Binding-site contacts:
Ligand atom C1 contacts residue ARG247 of chain 1.A at 3.6 Å.
Ligand atom O3 contacts residue ASN187 of chain 1.A at 3.9 Å.
Ligand atom O2 contacts residue ARG247 of chain 1.A at 3.1 Å (salt-bridge).
Ligand atom O6B contacts residue ARG247 of chain 1.A at 3.7 Å.
Ligand atom O5 contacts residue LYS226 of chain 1.A at 3.0 Å (salt-bridge).
Ligand atom O4 contacts residue LYS226 of chain 1.A at 3.3 Å (salt-bridge).
Ligand atom O2 contacts residue TYR310 of chain 1.A at 2.9 Å (h-bond).
Ligand atom O2 contacts residue ASN187 of chain 1.A at 3.0 Å (h-bond).
Ligand atom C5 contacts residue ARG247 of chain 1.A at 3.7 Å.
Ligand atom C6 contacts residue ARG271 of chain 1.A at 3.6 Å.
Ligand atom C1 contacts residue ARG193 of chain 1.A at 3.6 Å.
Ligand atom C5 contacts residue LYS226 of chain 1.A at 3.8 Å.
Ligand atom C2 contacts residue HIS248 of chain 1.A at 3.5 Å.
Ligand atom C3 contacts residue TYR310 of chain 1.A at 3.2 Å (hydrophobic).
Ligand atom C2 contacts residue TYR310 of chain 1.A at 3.6 Å (hydrophobic).
Ligand atom C6 contacts residue LYS226 of chain 1.A at 3.8 Å.
Ligand atom O2 contacts residue HIS308 of chain 1.A at 3.7 Å.
Ligand atom C2 contacts residue HIS308 of chain 1.A at 3.7 Å.
Ligand atom O6A contacts residue SER197 of chain 1.A at 2.9 Å (h-bond).
Ligand atom O5 contacts residue TYR310 of chain 1.A at 3.8 Å.
Ligand atom C4 contacts residue TYR310 of chain 1.A at 2.8 Å (hydrophobic).
Ligand atom O5 contacts residue ARG247 of chain 1.A at 2.9 Å (salt-bridge).
Ligand atom C5 contacts residue ASN187 of chain 1.A at 3.8 Å.
Ligand atom O6B contacts residue SER197 of chain 1.A at 2.9 Å (h-bond).
Ligand atom O6A contacts residue THR196 of chain 1.A at 3.4 Å.
Ligand atom C1 contacts residue LYS226 of chain 1.A at 3.8 Å.
Ligand atom C3 contacts residue ARG247 of chain 1.A at 3.8 Å.
Ligand atom O2 contacts residue GLY188 of chain 1.A at 3.8 Å.
Ligand atom O6A contacts residue LYS226 of chain 1.A at 3.1 Å (salt-bridge).
Ligand atom O6A contacts residue ARG271 of chain 1.A at 2.9 Å (salt-bridge).
Ligand atom O1 contacts residue ARG193 of chain 1.A at 3.4 Å (salt-bridge).
Ligand atom O6A contacts residue ASN187 of chain 1.A at 3.4 Å (h-bond).
Ligand atom C6 contacts residue SER197 of chain 1.A at 3.6 Å.
Ligand atom O3 contacts residue TYR310 of chain 1.A at 3.0 Å (h-bond).
Ligand atom O2 contacts residue HIS248 of chain 1.A at 2.3 Å (h-bond).
Ligand atom C5 contacts residue TYR310 of chain 1.A at 3.3 Å (hydrophobic).
Ligand atom O6B contacts residue ARG271 of chain 1.A at 3.1 Å (salt-bridge).
Ligand atom O2 contacts residue LYS226 of chain 1.A at 3.4 Å.
Ligand atom O3 contacts residue LYS226 of chain 1.A at 2.8 Å (salt-bridge).
Ligand atom C2 contacts residue ASN187 of chain 1.A at 3.3 Å.

Sequence of chain 1.A:
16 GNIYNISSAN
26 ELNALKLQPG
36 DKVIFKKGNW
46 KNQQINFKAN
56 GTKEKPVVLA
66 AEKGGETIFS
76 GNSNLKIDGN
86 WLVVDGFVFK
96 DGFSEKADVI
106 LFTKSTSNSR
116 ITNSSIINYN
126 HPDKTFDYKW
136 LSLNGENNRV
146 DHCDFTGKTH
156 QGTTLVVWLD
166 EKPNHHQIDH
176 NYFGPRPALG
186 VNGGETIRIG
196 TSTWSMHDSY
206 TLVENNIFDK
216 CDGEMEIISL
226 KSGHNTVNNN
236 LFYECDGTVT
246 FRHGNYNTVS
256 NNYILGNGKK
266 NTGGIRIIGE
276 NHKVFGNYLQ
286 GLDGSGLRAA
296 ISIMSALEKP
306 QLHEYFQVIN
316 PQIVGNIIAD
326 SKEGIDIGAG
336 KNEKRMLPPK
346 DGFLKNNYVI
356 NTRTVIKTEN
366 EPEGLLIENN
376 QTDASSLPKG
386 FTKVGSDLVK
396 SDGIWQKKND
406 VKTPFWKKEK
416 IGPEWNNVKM

This protein binds this small molecule.
Small molecule (SMILES): O=C(O)C1=C[C@H](O)[C@H](O)[C@H](O[C@H]2[C@H](O)[C@H](O)[C@H](O[C@H]3[C@H](O)[C@H](O)[C@H](O)O[C@H]3C(=O)O)O[C@H]2C(=O)O)O1